Binding-site contacts:
Ligand atom CDA contacts residue LYS206 of chain 1.A at 4.3 Å.
Ligand atom CCB contacts residue PHE198 of chain 1.A at 4.0 Å (hydrophobic).
Ligand atom CDF contacts residue PHE204 of chain 1.A at 4.3 Å (hydrophobic).
Ligand atom CDE contacts residue LYS206 of chain 1.A at 3.9 Å.
Ligand atom CDF contacts residue LYS206 of chain 1.A at 4.0 Å.
Ligand atom CDF contacts residue SER202 of chain 1.A at 4.2 Å.
Ligand atom CDD contacts residue PHE204 of chain 1.A at 4.1 Å (hydrophobic).
Ligand atom CDE contacts residue PHE204 of chain 1.A at 3.3 Å (hydrophobic).
Ligand atom CAF contacts residue PHE198 of chain 1.A at 3.5 Å (hydrophobic).
Ligand atom CDE contacts residue GLU199 of chain 1.A at 4.2 Å.
Ligand atom CCC contacts residue PHE198 of chain 1.A at 3.7 Å (hydrophobic).
Ligand atom CDF contacts residue GLU199 of chain 1.A at 4.1 Å.
Ligand atom CDA contacts residue PHE198 of chain 1.A at 4.1 Å (hydrophobic).
Ligand atom CDE contacts residue SER202 of chain 1.A at 4.3 Å.
Ligand atom CDD contacts residue LYS206 of chain 1.A at 4.0 Å.
Ligand atom CCD contacts residue PHE198 of chain 1.A at 3.6 Å (hydrophobic).
Ligand atom CCF contacts residue LYS206 of chain 1.A at 4.3 Å.
Ligand atom CDD contacts residue LEU205 of chain 1.A at 3.7 Å (hydrophobic).
Ligand atom CCE contacts residue PHE198 of chain 1.A at 3.4 Å (hydrophobic).
Ligand atom CDF contacts residue PHE198 of chain 1.A at 4.0 Å (hydrophobic).
Ligand atom CAE contacts residue PHE198 of chain 1.A at 3.5 Å (hydrophobic).
Ligand atom CDE contacts residue LEU205 of chain 1.A at 3.9 Å (hydrophobic).
Ligand atom CCE contacts residue LYS206 of chain 1.A at 3.9 Å.
Ligand atom CCF contacts residue PHE198 of chain 1.A at 3.7 Å (hydrophobic).
Ligand atom CCA contacts residue PHE198 of chain 1.A at 4.2 Å (hydrophobic).

Sequence of chain 1.A:
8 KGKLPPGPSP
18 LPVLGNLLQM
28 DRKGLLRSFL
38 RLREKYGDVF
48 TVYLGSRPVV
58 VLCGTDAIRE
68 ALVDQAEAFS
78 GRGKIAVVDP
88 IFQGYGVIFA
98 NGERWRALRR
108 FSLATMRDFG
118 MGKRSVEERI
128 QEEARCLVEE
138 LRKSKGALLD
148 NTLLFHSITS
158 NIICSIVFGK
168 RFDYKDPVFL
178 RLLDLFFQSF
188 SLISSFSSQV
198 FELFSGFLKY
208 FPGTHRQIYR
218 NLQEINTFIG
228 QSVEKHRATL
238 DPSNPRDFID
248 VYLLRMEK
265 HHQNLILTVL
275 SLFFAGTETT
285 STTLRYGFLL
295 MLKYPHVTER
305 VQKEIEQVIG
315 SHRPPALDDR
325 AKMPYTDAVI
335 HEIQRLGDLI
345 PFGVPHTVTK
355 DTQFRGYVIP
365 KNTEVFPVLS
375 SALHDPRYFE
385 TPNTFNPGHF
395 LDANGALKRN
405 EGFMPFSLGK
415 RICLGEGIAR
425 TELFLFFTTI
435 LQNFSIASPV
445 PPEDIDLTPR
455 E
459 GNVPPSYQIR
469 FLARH

The small molecule below binds the protein below.
Small molecule (SMILES): c1ccc(-c2ccc(Cn3ccnc3)cc2)cc1